Binding-site contacts:
Ligand atom O5 contacts residue ARG162 of chain 1.V at 3.5 Å (salt-bridge).
Ligand atom C1 contacts residue ASN167 of chain 1.V at 1.4 Å.
Ligand atom C5 contacts residue ILE164 of chain 1.V at 4.5 Å (hydrophobic).
Ligand atom O7 contacts residue ASN167 of chain 1.V at 3.1 Å (h-bond).
Ligand atom O6 contacts residue ARG162 of chain 1.V at 3.4 Å (salt-bridge).
Ligand atom C5 contacts residue ASN167 of chain 1.V at 3.2 Å.
Ligand atom O6 contacts residue ASN167 of chain 1.V at 4.3 Å.
Ligand atom O5 contacts residue ASN167 of chain 1.V at 1.8 Å (h-bond).
Ligand atom C4 contacts residue ASN167 of chain 1.V at 3.7 Å.
Ligand atom C6 contacts residue ILE164 of chain 1.V at 4.0 Å (hydrophobic).
Ligand atom O3 contacts residue ASN167 of chain 1.V at 4.5 Å.
Ligand atom N2 contacts residue ASN167 of chain 1.V at 3.1 Å (h-bond).
Ligand atom O7 contacts residue ARG278 of chain 1.P at 3.1 Å (salt-bridge).
Ligand atom C6 contacts residue ARG162 of chain 1.V at 3.5 Å.
Ligand atom C8 contacts residue ARG278 of chain 1.P at 4.1 Å.
Ligand atom C7 contacts residue ARG278 of chain 1.P at 4.0 Å.
Ligand atom O6 contacts residue VAL144 of chain 1.V at 4.3 Å.
Ligand atom C6 contacts residue ASN167 of chain 1.V at 4.0 Å.
Ligand atom C5 contacts residue ARG162 of chain 1.V at 4.2 Å.
Ligand atom C7 contacts residue ASN167 of chain 1.V at 3.4 Å.
Ligand atom C2 contacts residue ASN167 of chain 1.V at 2.2 Å.
Ligand atom C6 contacts residue VAL144 of chain 1.V at 4.5 Å (hydrophobic).
Ligand atom C3 contacts residue ASN167 of chain 1.V at 3.5 Å.

Sequence of chain 1.V:
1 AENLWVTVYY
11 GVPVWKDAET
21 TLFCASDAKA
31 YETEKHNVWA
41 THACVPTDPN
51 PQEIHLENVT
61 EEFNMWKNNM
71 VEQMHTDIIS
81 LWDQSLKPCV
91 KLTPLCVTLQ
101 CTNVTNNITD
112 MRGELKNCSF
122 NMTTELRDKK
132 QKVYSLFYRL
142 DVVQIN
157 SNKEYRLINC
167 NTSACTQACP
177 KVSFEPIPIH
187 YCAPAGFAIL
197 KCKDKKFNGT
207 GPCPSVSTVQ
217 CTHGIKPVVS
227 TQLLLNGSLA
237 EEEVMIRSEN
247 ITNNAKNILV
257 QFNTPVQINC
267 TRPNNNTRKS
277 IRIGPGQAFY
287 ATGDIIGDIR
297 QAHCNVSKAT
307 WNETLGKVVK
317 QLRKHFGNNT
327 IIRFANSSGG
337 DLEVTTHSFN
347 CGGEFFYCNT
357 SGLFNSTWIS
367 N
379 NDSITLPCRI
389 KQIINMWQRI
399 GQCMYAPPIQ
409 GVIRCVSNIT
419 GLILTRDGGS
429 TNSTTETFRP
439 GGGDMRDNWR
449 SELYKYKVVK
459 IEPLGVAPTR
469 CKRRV

Sequence of chain 1.P:
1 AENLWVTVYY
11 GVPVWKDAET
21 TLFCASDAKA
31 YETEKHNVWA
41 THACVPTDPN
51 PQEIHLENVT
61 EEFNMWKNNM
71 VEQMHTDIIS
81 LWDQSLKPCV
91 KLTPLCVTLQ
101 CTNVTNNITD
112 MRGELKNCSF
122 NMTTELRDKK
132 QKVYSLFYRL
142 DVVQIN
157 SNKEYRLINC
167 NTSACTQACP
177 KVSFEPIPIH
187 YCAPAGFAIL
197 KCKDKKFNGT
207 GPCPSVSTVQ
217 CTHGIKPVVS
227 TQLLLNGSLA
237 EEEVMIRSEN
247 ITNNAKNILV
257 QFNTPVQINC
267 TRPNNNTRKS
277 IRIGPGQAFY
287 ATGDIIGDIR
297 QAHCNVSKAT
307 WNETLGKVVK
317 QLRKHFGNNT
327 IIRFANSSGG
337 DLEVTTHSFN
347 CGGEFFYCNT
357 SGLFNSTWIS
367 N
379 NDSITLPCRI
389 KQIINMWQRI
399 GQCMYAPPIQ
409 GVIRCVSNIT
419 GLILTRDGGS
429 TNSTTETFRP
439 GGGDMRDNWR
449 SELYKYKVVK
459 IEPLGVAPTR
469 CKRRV

A small-molecule ligand and the protein it binds are described below.
Small molecule (SMILES): CC(=O)N[C@H]1[C@H](O[C@H]2[C@H](O)[C@@H](NC(C)=O)CO[C@@H]2CO)O[C@H](CO)[C@@H](O)[C@@H]1O